Binding-site contacts:
Ligand atom CAS contacts residue SER411 of chain 1.A at 3.6 Å.
Ligand atom CAR contacts residue MET9 of chain 1.A at 3.9 Å (hydrophobic).
Ligand atom OBE contacts residue ILE11 of chain 1.A at 3.6 Å.
Ligand atom CLA contacts residue MET9 of chain 1.A at 3.8 Å.
Ligand atom CAM contacts residue SER411 of chain 1.A at 3.8 Å.
Ligand atom CBJ contacts residue PHE80 of chain 1.A at 3.5 Å (hydrophobic).
Ligand atom CAY contacts residue PHE76 of chain 1.A at 3.6 Å (hydrophobic).
Ligand atom OBE contacts residue MET9 of chain 1.A at 3.2 Å.
Ligand atom CAX contacts residue GLY72 of chain 1.A at 3.5 Å.
Ligand atom CLA contacts residue PHE76 of chain 1.A at 3.6 Å.
Ligand atom CAB contacts residue PHE174 of chain 1.A at 3.8 Å (hydrophobic).
Ligand atom CAU contacts residue CYS414 of chain 1.A at 3.6 Å (hydrophobic).
Ligand atom CBC contacts residue SER411 of chain 1.A at 3.9 Å.
Ligand atom CAU contacts residue SER411 of chain 1.A at 3.2 Å.
Ligand atom CAE contacts residue THR103 of chain 1.A at 3.3 Å.
Ligand atom NAQ contacts residue MET9 of chain 1.A at 3.6 Å.
Ligand atom CAC contacts residue PHE174 of chain 1.A at 3.8 Å (hydrophobic).
Ligand atom NAQ contacts residue PHE76 of chain 1.A at 3.4 Å.
Ligand atom CAT contacts residue PHE76 of chain 1.A at 3.8 Å (hydrophobic).
Ligand atom CAJ contacts residue LEU99 of chain 1.A at 3.6 Å (hydrophobic).
Ligand atom CAO contacts residue SER411 of chain 1.A at 3.8 Å.
Ligand atom CLA contacts residue PHE8 of chain 1.A at 3.8 Å.
Ligand atom CAR contacts residue SER411 of chain 1.A at 3.6 Å.
Ligand atom NBD contacts residue SER411 of chain 1.A at 3.7 Å.
Ligand atom CBG contacts residue ALA408 of chain 1.A at 3.5 Å (hydrophobic).
Ligand atom CBC contacts residue MET9 of chain 1.A at 3.8 Å (hydrophobic).
Ligand atom CAX contacts residue VAL102 of chain 1.A at 3.8 Å (hydrophobic).
Ligand atom CAX contacts residue PHE76 of chain 1.A at 3.9 Å (hydrophobic).
Ligand atom CBB contacts residue SER411 of chain 1.A at 3.8 Å.
Ligand atom CLA contacts residue VAL102 of chain 1.A at 3.8 Å.
Ligand atom CAC contacts residue VAL102 of chain 1.A at 3.7 Å (hydrophobic).
Ligand atom CAN contacts residue LEU387 of chain 1.A at 3.4 Å (hydrophobic).
Ligand atom CAM contacts residue LEU387 of chain 1.A at 3.8 Å (hydrophobic).
Ligand atom CAV contacts residue CYS414 of chain 1.A at 3.5 Å (hydrophobic).
Ligand atom CLB contacts residue GLY72 of chain 1.A at 3.5 Å.
Ligand atom CAK contacts residue PHE8 of chain 1.A at 3.5 Å (hydrophobic).
Ligand atom CAV contacts residue LEU415 of chain 1.A at 3.5 Å (hydrophobic).
Ligand atom CAD contacts residue THR103 of chain 1.A at 3.5 Å.
Ligand atom CAJ contacts residue VAL102 of chain 1.A at 3.6 Å (hydrophobic).
Ligand atom CAJ contacts residue PHE174 of chain 1.A at 3.8 Å (hydrophobic).

A small-molecule ligand and the protein it binds are described below.
Small molecule (SMILES): Cc1c(C(=O)NN2CCCCC2)nn(-c2ccc(Cl)cc2Cl)c1-c1ccc(C#CCCO[N+](=O)[O-])cc1

Sequence of chain 1.A:
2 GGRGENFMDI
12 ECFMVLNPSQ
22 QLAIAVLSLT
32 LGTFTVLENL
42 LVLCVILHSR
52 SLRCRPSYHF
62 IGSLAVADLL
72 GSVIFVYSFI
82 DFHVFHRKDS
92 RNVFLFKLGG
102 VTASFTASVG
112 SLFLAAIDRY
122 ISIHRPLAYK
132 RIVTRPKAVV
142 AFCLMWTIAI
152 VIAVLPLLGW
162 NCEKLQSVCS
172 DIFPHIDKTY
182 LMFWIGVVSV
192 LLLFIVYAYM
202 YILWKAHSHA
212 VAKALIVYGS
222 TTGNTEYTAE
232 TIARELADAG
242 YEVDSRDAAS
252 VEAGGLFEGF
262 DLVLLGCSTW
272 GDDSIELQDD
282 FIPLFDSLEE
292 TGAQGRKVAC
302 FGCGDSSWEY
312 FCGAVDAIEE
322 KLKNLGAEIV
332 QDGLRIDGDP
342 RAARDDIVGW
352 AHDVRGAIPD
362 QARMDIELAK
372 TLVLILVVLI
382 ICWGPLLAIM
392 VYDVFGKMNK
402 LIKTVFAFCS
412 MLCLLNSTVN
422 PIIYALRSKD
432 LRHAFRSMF